The small molecule below binds the protein below.
Small molecule (SMILES): Nc1ccn([C@H]2C[C@H](O)[C@@H](CO)O2)c(=O)n1

Sequence of chain 2.A:
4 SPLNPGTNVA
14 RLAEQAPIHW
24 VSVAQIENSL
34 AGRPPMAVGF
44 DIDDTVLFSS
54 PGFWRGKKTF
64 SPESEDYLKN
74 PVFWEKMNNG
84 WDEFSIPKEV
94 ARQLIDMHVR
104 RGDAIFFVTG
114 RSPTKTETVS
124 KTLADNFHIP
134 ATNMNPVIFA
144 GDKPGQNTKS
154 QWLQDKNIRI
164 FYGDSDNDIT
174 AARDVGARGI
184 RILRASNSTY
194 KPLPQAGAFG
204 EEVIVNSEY

Binding-site contacts:
Ligand atom O5' contacts residue TRP77 of chain 2.A at 3.9 Å.
Ligand atom C3' contacts residue ARG114 of chain 2.A at 3.6 Å.
Ligand atom C3' contacts residue ASP46 of chain 2.A at 3.1 Å.
Ligand atom C5' contacts residue ARG114 of chain 2.A at 3.7 Å.
Ligand atom C4' contacts residue TRP77 of chain 2.A at 3.6 Å (hydrophobic).
Ligand atom O5' contacts residue GLY113 of chain 2.A at 3.7 Å.
Ligand atom O3' contacts residue TRP77 of chain 2.A at 3.5 Å.
Ligand atom C5' contacts residue GLY113 of chain 2.A at 3.3 Å.
Ligand atom C6 contacts residue TYR193 of chain 2.A at 3.8 Å (hydrophobic).
Ligand atom O3' contacts residue ARG114 of chain 2.A at 2.9 Å.
Ligand atom C5' contacts residue TRP77 of chain 2.A at 3.8 Å (hydrophobic).
Ligand atom C2' contacts residue ASP46 of chain 2.A at 3.0 Å.
Ligand atom N1 contacts residue TYR193 of chain 2.A at 3.8 Å.
Ligand atom C4 contacts residue TYR193 of chain 2.A at 3.6 Å (hydrophobic).
Ligand atom C5 contacts residue PHE56 of chain 2.A at 3.6 Å (hydrophobic).
Ligand atom C4 contacts residue TYR70 of chain 2.A at 4.0 Å (hydrophobic).
Ligand atom C2 contacts residue TYR193 of chain 2.A at 4.0 Å (hydrophobic).
Ligand atom C2 contacts residue PHE56 of chain 2.A at 4.0 Å (hydrophobic).
Ligand atom C6 contacts residue PHE56 of chain 2.A at 3.9 Å (hydrophobic).
Ligand atom C1' contacts residue TYR193 of chain 2.A at 4.1 Å (hydrophobic).
Ligand atom N3 contacts residue TYR70 of chain 2.A at 3.9 Å.
Ligand atom N1 contacts residue PHE56 of chain 2.A at 3.8 Å.
Ligand atom N3 contacts residue TYR193 of chain 2.A at 3.9 Å.
Ligand atom N4 contacts residue TYR193 of chain 2.A at 3.8 Å.
Ligand atom O3' contacts residue PHE56 of chain 2.A at 2.5 Å.
Ligand atom N4 contacts residue TYR70 of chain 2.A at 3.5 Å (h-bond).
Ligand atom C4 contacts residue PHE56 of chain 2.A at 3.7 Å (hydrophobic).
Ligand atom O3' contacts residue ASP46 of chain 2.A at 2.7 Å (salt-bridge).
Ligand atom O2 contacts residue LEU71 of chain 2.A at 3.8 Å.
Ligand atom N3 contacts residue PHE56 of chain 2.A at 3.9 Å.
Ligand atom C5 contacts residue TYR193 of chain 2.A at 3.7 Å (hydrophobic).
Ligand atom N4 contacts residue THR192 of chain 2.A at 3.4 Å (h-bond).
Ligand atom C3' contacts residue PHE56 of chain 2.A at 3.6 Å (hydrophobic).
Ligand atom O2 contacts residue TYR193 of chain 2.A at 4.2 Å.
Ligand atom C4' contacts residue PHE56 of chain 2.A at 3.9 Å (hydrophobic).
Ligand atom N4 contacts residue PHE56 of chain 2.A at 3.8 Å.
Ligand atom C6 contacts residue ASP46 of chain 2.A at 4.2 Å.
Ligand atom C3' contacts residue TRP77 of chain 2.A at 4.1 Å (hydrophobic).
Ligand atom O4' contacts residue PHE56 of chain 2.A at 4.1 Å.
Ligand atom C2' contacts residue PHE56 of chain 2.A at 3.8 Å (hydrophobic).